Sequence of chain 1.E:
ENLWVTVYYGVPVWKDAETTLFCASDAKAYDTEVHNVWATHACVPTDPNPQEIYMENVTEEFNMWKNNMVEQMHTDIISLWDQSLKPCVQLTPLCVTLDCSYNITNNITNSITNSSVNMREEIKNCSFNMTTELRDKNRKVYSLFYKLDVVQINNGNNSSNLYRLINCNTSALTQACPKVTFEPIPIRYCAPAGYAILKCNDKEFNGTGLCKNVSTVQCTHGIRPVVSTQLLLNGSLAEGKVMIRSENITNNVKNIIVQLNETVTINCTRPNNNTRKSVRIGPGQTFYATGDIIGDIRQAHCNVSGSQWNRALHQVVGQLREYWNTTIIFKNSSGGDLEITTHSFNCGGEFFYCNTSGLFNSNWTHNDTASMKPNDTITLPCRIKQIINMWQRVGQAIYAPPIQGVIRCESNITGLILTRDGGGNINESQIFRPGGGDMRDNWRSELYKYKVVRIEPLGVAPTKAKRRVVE

Binding-site contacts:
Ligand atom O5 contacts residue ASN87 of chain 1.E at 2.4 Å (h-bond).
Ligand atom C2 contacts residue ASN87 of chain 1.E at 2.5 Å.
Ligand atom O5 contacts residue GLU86 of chain 1.E at 4.3 Å.
Ligand atom C2 contacts residue SER18 of chain 1.F at 3.5 Å.
Ligand atom O3 contacts residue SER18 of chain 1.F at 3.1 Å (h-bond).
Ligand atom C8 contacts residue GLU86 of chain 1.E at 3.8 Å.
Ligand atom C7 contacts residue GLU86 of chain 1.E at 3.8 Å.
Ligand atom N2 contacts residue GLU86 of chain 1.E at 4.0 Å.
Ligand atom C6 contacts residue ASN87 of chain 1.E at 3.2 Å.
Ligand atom C4 contacts residue SER18 of chain 1.F at 4.0 Å.
Ligand atom O3 contacts residue ASN87 of chain 1.E at 4.3 Å.
Ligand atom C3 contacts residue SER18 of chain 1.F at 3.7 Å.
Ligand atom C1 contacts residue ASN87 of chain 1.E at 1.4 Å.
Ligand atom O7 contacts residue GLY17 of chain 1.F at 4.3 Å.
Ligand atom O7 contacts residue GLU86 of chain 1.E at 4.0 Å.
Ligand atom C4 contacts residue ASN87 of chain 1.E at 3.1 Å.
Ligand atom C3 contacts residue ASN87 of chain 1.E at 3.4 Å.
Ligand atom C5 contacts residue ASN87 of chain 1.E at 3.0 Å.
Ligand atom N2 contacts residue GLY17 of chain 1.F at 3.8 Å.
Ligand atom C1 contacts residue GLU86 of chain 1.E at 4.0 Å.
Ligand atom N2 contacts residue SER18 of chain 1.F at 4.0 Å.
Ligand atom N2 contacts residue ASN87 of chain 1.E at 3.6 Å.
Ligand atom C1 contacts residue SER18 of chain 1.F at 4.3 Å.
Ligand atom O4 contacts residue ASN87 of chain 1.E at 4.5 Å.
Ligand atom O6 contacts residue ASN87 of chain 1.E at 2.6 Å (h-bond).

Sequence of chain 1.F:
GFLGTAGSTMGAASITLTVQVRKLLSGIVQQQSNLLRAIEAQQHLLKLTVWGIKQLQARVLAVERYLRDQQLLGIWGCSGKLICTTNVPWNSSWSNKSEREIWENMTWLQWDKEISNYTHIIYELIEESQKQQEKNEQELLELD

A small-molecule ligand and the protein it binds are described below.
Small molecule (SMILES): CC(=O)N[C@@H]1[C@@H](O)[C@H](O)[C@@H](CO)O[C@H]1O